Binding-site contacts:
Ligand atom PB contacts residue ARG163 of chain 1.M at 3.9 Å.
Ligand atom O2A contacts residue ARG174 of chain 1.M at 2.5 Å (salt-bridge).
Ligand atom C6 contacts residue ARG174 of chain 1.M at 3.8 Å.
Ligand atom O1G contacts residue GLY236 of chain 1.M at 4.0 Å.
Ligand atom C4 contacts residue ARG174 of chain 1.M at 3.9 Å.
Ligand atom O1B contacts residue ARG174 of chain 1.M at 3.8 Å.
Ligand atom O3G contacts residue SER235 of chain 1.M at 3.8 Å.
Ligand atom O1A contacts residue ARG174 of chain 1.M at 4.4 Å.
Ligand atom C4' contacts residue ASP329 of chain 1.M at 3.5 Å.
Ligand atom O3B contacts residue LYS167 of chain 1.M at 3.3 Å (salt-bridge).
Ligand atom O1B contacts residue LYS167 of chain 1.M at 2.2 Å (salt-bridge).
Ligand atom O4' contacts residue ASP329 of chain 1.M at 4.4 Å.
Ligand atom PB contacts residue ARG174 of chain 1.M at 3.9 Å.
Ligand atom O2A contacts residue GOL1 of chain 1.GA at 4.3 Å.
Ligand atom O3A contacts residue GOL1 of chain 1.GA at 4.0 Å.
Ligand atom C2' contacts residue ASP238 of chain 1.M at 4.1 Å.
Ligand atom PA contacts residue GOL1 of chain 1.GA at 3.9 Å.
Ligand atom C3' contacts residue ASP329 of chain 1.M at 3.7 Å.
Ligand atom O5' contacts residue ARG174 of chain 1.M at 3.6 Å.
Ligand atom O2B contacts residue LYS360 of chain 1.M at 4.0 Å.
Ligand atom PA contacts residue ARG174 of chain 1.M at 3.1 Å.
Ligand atom N4 contacts residue GLU161 of chain 1.M at 4.1 Å.
Ligand atom O2B contacts residue GOL1 of chain 1.GA at 2.8 Å (h-bond).
Ligand atom N4 contacts residue LYS159 of chain 1.M at 3.7 Å.
Ligand atom PG contacts residue GLY236 of chain 1.M at 3.8 Å.
Ligand atom O3G contacts residue GLY236 of chain 1.M at 2.8 Å (h-bond).
Ligand atom N4 contacts residue ARG174 of chain 1.M at 4.0 Å.
Ligand atom O2B contacts residue LYS167 of chain 1.M at 3.8 Å.
Ligand atom O3B contacts residue ARG163 of chain 1.M at 4.2 Å.
Ligand atom PB contacts residue GOL1 of chain 1.GA at 3.3 Å.
Ligand atom O1B contacts residue ARG163 of chain 1.M at 2.8 Å (salt-bridge).
Ligand atom O3A contacts residue ARG163 of chain 1.M at 4.2 Å.
Ligand atom O1A contacts residue GOL1 of chain 1.GA at 3.0 Å (h-bond).
Ligand atom O3A contacts residue ARG174 of chain 1.M at 2.8 Å (salt-bridge).
Ligand atom PB contacts residue LYS167 of chain 1.M at 3.2 Å.
Ligand atom O2G contacts residue GLY236 of chain 1.M at 4.1 Å.
Ligand atom C5 contacts residue ARG174 of chain 1.M at 3.1 Å.
Ligand atom O1B contacts residue GOL1 of chain 1.GA at 3.0 Å (h-bond).
Ligand atom O1G contacts residue TYR234 of chain 1.M at 3.5 Å (h-bond).
Ligand atom O2A contacts residue ARG163 of chain 1.M at 4.0 Å.

A small-molecule ligand and the protein it binds are described below.
Small molecule (SMILES): Nc1ccn([C@H]2CC[C@@H](CO[P](=O)(O)O[P](=O)(O)OP(=O)(O)O)O2)c(=O)n1

Sequence of chain 1.M:
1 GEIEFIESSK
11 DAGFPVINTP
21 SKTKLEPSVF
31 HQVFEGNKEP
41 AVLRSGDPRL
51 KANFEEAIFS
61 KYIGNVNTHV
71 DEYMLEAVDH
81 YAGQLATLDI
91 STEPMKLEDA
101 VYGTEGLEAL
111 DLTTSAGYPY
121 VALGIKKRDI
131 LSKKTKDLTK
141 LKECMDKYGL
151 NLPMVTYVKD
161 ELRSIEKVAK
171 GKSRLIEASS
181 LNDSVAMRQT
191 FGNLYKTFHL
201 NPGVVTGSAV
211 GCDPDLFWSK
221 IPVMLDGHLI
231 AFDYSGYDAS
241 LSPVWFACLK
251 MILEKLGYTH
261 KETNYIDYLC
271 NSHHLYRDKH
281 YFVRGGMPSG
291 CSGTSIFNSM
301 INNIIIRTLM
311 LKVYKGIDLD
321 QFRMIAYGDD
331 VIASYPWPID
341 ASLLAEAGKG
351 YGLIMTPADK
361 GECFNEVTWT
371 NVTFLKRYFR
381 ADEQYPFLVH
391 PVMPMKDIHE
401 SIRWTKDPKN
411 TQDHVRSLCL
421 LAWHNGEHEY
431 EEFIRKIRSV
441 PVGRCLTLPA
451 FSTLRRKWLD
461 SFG